The protein below binds the small molecule below.
Small molecule (SMILES): CC[C@H](C)[C@H](NC(=O)CNC(=O)[C@H](C)NC(=O)[C@H](CC(C)C)NC(=O)[C@@H](N)CCC(=O)O)C(=O)NCC(=O)N[C@H](C(=O)N[C@@H](C)C(=O)N[C@H](C(=O)N[C@H](C(=O)O)C(C)C)[C@@H](C)O)[C@@H](C)CC

Binding-site contacts:
Ligand atom O contacts residue LYS66 of chain 1.D at 3.4 Å.
Ligand atom CG contacts residue LYS66 of chain 1.D at 3.2 Å.
Ligand atom CD1 contacts residue MET45 of chain 1.D at 3.2 Å (hydrophobic).
Ligand atom CA contacts residue TYR171 of chain 1.D at 3.6 Å (hydrophobic).
Ligand atom OE1 contacts residue LYS66 of chain 1.D at 3.3 Å (salt-bridge).
Ligand atom O contacts residue LYS66 of chain 1.D at 3.0 Å (salt-bridge).
Ligand atom N contacts residue TYR171 of chain 1.D at 2.9 Å (h-bond).
Ligand atom O contacts residue LEU156 of chain 1.D at 3.5 Å.
Ligand atom CA contacts residue TYR7 of chain 1.D at 3.2 Å (hydrophobic).
Ligand atom CG contacts residue GLU63 of chain 1.D at 3.4 Å.
Ligand atom C contacts residue TYR7 of chain 1.D at 3.3 Å (hydrophobic).
Ligand atom N contacts residue TYR7 of chain 1.D at 3.3 Å (h-bond).
Ligand atom O contacts residue THR143 of chain 1.D at 2.8 Å (h-bond).
Ligand atom O contacts residue TYR159 of chain 1.D at 2.7 Å (h-bond).
Ligand atom N contacts residue TYR99 of chain 1.D at 3.0 Å (h-bond).
Ligand atom CD contacts residue LYS66 of chain 1.D at 3.0 Å.
Ligand atom OE2 contacts residue LYS66 of chain 1.D at 3.3 Å (salt-bridge).
Ligand atom CG2 contacts residue ASP77 of chain 1.D at 3.4 Å.
Ligand atom CA contacts residue ASP77 of chain 1.D at 3.3 Å.
Ligand atom O contacts residue TYR84 of chain 1.D at 2.7 Å (h-bond).
Ligand atom CD2 contacts residue TYR99 of chain 1.D at 3.4 Å (hydrophobic).
Ligand atom O contacts residue TYR7 of chain 1.D at 3.4 Å.
Ligand atom N contacts residue TRP167 of chain 1.D at 3.5 Å.
Ligand atom O contacts residue HIS70 of chain 1.D at 3.6 Å (h-bond).
Ligand atom O contacts residue VAL152 of chain 1.D at 3.2 Å.
Ligand atom CD2 contacts residue TYR7 of chain 1.D at 3.6 Å (hydrophobic).
Ligand atom O contacts residue TRP147 of chain 1.D at 3.4 Å.
Ligand atom N contacts residue GLN155 of chain 1.D at 2.8 Å (h-bond).
Ligand atom CA contacts residue GLU63 of chain 1.D at 3.4 Å.
Ligand atom O contacts residue ARG97 of chain 1.D at 3.5 Å (salt-bridge).
Ligand atom CB contacts residue GLU63 of chain 1.D at 3.6 Å.
Ligand atom N contacts residue GLU63 of chain 1.D at 2.9 Å (salt-bridge).
Ligand atom CB contacts residue GLU63 of chain 1.D at 3.5 Å.
Ligand atom CG1 contacts residue TYR116 of chain 1.D at 3.5 Å (hydrophobic).
Ligand atom O contacts residue TRP147 of chain 1.D at 2.8 Å (h-bond).
Ligand atom OE2 contacts residue THR163 of chain 1.D at 3.4 Å.
Ligand atom C contacts residue ASP77 of chain 1.D at 3.5 Å.
Ligand atom N contacts residue ASP77 of chain 1.D at 2.8 Å (salt-bridge).
Ligand atom CB contacts residue TYR99 of chain 1.D at 3.5 Å (hydrophobic).
Ligand atom CA contacts residue GLN155 of chain 1.D at 3.2 Å.

Sequence of chain 1.D:
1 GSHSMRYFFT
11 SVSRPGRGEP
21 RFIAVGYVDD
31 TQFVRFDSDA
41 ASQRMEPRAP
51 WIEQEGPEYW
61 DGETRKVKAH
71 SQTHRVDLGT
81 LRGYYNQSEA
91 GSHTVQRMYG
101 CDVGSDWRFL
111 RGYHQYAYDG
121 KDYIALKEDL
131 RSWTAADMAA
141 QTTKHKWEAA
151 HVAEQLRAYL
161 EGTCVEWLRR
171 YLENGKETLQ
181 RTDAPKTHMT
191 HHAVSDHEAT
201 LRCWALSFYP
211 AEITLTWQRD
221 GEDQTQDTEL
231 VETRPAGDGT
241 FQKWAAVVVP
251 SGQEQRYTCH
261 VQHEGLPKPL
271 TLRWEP